Sequence of chain 1.A:
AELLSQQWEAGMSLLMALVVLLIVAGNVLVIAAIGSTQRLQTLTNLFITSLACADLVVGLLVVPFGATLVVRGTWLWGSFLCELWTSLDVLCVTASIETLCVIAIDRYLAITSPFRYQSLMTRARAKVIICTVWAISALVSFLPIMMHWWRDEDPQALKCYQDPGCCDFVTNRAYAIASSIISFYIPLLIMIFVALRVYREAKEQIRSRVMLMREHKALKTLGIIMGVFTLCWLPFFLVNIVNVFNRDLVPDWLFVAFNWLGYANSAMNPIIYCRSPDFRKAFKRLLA

Binding-site contacts:
Ligand atom C9 contacts residue VAL200 of chain 1.A at 4.1 Å (hydrophobic).
Ligand atom C9 contacts residue MET238 of chain 1.A at 3.8 Å (hydrophobic).
Ligand atom C12 contacts residue MET238 of chain 1.A at 4.3 Å (hydrophobic).
Ligand atom C18 contacts residue VAL200 of chain 1.A at 4.0 Å (hydrophobic).
Ligand atom C9 contacts residue LEU234 of chain 1.A at 4.3 Å (hydrophobic).
Ligand atom C18 contacts residue TYR201 of chain 1.A at 4.3 Å (hydrophobic).
Ligand atom C9 contacts residue GLY235 of chain 1.A at 4.4 Å.
Ligand atom C15 contacts residue LEU231 of chain 1.A at 3.8 Å (hydrophobic).
Ligand atom C18 contacts residue ALA197 of chain 1.A at 4.0 Å (hydrophobic).
Ligand atom C9 contacts residue LEU231 of chain 1.A at 4.5 Å (hydrophobic).
Ligand atom C15 contacts residue GLY235 of chain 1.A at 3.7 Å.
Ligand atom C12 contacts residue ALA197 of chain 1.A at 3.8 Å (hydrophobic).
Ligand atom C12 contacts residue VAL200 of chain 1.A at 3.6 Å (hydrophobic).
Ligand atom C21 contacts residue LYS232 of chain 1.A at 4.3 Å.
Ligand atom C15 contacts residue VAL200 of chain 1.A at 4.3 Å (hydrophobic).
Ligand atom C21 contacts residue VAL200 of chain 1.A at 4.5 Å (hydrophobic).
Ligand atom C21 contacts residue LEU231 of chain 1.A at 4.1 Å (hydrophobic).
Ligand atom C15 contacts residue ALA197 of chain 1.A at 4.4 Å (hydrophobic).

The protein below binds the small molecule below.
Small molecule (SMILES): CCCCCCCCCC(=O)N(CCO)C[C@@H](O)[C@@H](O)[C@@H](O)[C@@H](O)CO